Sequence of chain 1.E:
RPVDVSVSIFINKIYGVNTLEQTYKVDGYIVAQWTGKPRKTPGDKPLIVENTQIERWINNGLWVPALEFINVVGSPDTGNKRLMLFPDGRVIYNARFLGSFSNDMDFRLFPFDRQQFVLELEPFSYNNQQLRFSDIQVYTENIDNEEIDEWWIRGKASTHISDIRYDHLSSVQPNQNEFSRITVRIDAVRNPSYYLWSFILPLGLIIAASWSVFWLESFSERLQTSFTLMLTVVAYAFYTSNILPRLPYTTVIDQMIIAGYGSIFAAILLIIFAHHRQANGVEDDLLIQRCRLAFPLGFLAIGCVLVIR

Sequence of chain 1.D:
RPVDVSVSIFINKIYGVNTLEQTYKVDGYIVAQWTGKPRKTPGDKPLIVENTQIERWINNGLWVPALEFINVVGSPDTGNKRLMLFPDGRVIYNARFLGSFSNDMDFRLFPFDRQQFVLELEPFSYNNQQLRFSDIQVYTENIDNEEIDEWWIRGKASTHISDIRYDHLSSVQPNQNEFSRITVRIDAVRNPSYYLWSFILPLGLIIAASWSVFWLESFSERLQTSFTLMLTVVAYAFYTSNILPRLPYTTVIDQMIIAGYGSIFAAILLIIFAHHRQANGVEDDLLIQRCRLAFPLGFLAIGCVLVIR

Binding-site contacts:
Ligand atom BR contacts residue SER179 of chain 1.E at 4.5 Å.
Ligand atom BR contacts residue LEU178 of chain 1.E at 3.4 Å.
Ligand atom BR contacts residue ARG91 of chain 1.D at 3.8 Å.

The protein below binds the small molecule below.
Small molecule (SMILES): NCCCBr